Sequence of chain 7.W:
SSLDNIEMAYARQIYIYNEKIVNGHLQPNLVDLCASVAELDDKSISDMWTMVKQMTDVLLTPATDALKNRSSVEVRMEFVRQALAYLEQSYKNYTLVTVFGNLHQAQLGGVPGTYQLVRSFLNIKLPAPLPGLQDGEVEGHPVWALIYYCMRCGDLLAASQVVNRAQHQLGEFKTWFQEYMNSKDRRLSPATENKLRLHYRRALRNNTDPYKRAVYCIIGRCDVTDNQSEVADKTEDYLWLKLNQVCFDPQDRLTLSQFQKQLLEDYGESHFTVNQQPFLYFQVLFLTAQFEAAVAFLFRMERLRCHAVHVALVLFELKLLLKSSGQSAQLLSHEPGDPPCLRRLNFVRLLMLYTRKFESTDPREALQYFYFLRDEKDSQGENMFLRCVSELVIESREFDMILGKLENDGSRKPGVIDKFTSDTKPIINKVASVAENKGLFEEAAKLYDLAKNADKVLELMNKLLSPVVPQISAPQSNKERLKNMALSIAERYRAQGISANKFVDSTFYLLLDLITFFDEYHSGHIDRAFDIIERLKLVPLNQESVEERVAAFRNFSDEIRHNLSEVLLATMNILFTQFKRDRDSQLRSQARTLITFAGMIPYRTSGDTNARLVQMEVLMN

Binding-site contacts:
Ligand atom N contacts residue THR235 of chain 7.W at 3.9 Å.
Ligand atom CG2 contacts residue PHE278 of chain 7.W at 3.7 Å (hydrophobic).
Ligand atom CG2 contacts residue GLU236 of chain 7.W at 3.3 Å.
Ligand atom CG2 contacts residue HIS277 of chain 7.W at 3.3 Å.
Ligand atom CB contacts residue TYR238 of chain 7.W at 3.6 Å (hydrophobic).
Ligand atom CG contacts residue LYS234 of chain 7.W at 3.3 Å.
Ligand atom O contacts residue TYR94 of chain 7.W at 2.9 Å.
Ligand atom C contacts residue THR235 of chain 7.W at 3.6 Å.
Ligand atom CG contacts residue TYR273 of chain 7.W at 3.6 Å (hydrophobic).
Ligand atom C contacts residue ASN281 of chain 7.W at 3.8 Å.
Ligand atom N contacts residue ASN227 of chain 7.W at 3.0 Å (h-bond).
Ligand atom C contacts residue TYR94 of chain 7.W at 4.0 Å (hydrophobic).
Ligand atom C contacts residue ASN227 of chain 7.W at 3.5 Å.
Ligand atom O contacts residue THR235 of chain 7.W at 3.1 Å (h-bond).
Ligand atom N contacts residue TYR273 of chain 7.W at 3.9 Å.
Ligand atom CG2 contacts residue LEU286 of chain 7.W at 3.7 Å (hydrophobic).
Ligand atom C contacts residue THR235 of chain 7.W at 3.6 Å.
Ligand atom CD1 contacts residue TYR91 of chain 7.W at 3.9 Å (hydrophobic).
Ligand atom CA contacts residue ASN227 of chain 7.W at 3.7 Å.
Ligand atom CG1 contacts residue VAL280 of chain 7.W at 4.0 Å (hydrophobic).
Ligand atom CB contacts residue LEU286 of chain 7.W at 3.9 Å (hydrophobic).
Ligand atom O contacts residue LYS234 of chain 7.W at 3.6 Å.
Ligand atom CB contacts residue HIS277 of chain 7.W at 3.7 Å.
Ligand atom CB contacts residue ASP233 of chain 7.W at 3.0 Å.
Ligand atom O contacts residue LEU286 of chain 7.W at 3.2 Å.
Ligand atom O contacts residue THR235 of chain 7.W at 3.0 Å (h-bond).
Ligand atom O contacts residue ASN281 of chain 7.W at 2.6 Å (h-bond).
Ligand atom N contacts residue THR235 of chain 7.W at 3.5 Å (h-bond).
Ligand atom O contacts residue ASN227 of chain 7.W at 3.6 Å.
Ligand atom CG2 contacts residue ASN281 of chain 7.W at 3.6 Å.
Ligand atom CD contacts residue HIS277 of chain 7.W at 3.9 Å.
Ligand atom C contacts residue LEU286 of chain 7.W at 3.8 Å (hydrophobic).
Ligand atom CG contacts residue HIS277 of chain 7.W at 3.8 Å.
Ligand atom CG contacts residue ASP233 of chain 7.W at 3.0 Å.
Ligand atom O contacts residue HIS277 of chain 7.W at 3.4 Å.
Ligand atom CA contacts residue THR235 of chain 7.W at 3.6 Å.
Ligand atom CD contacts residue TYR273 of chain 7.W at 3.3 Å (hydrophobic).
Ligand atom CG1 contacts residue TYR94 of chain 7.W at 3.8 Å (hydrophobic).
Ligand atom CD1 contacts residue TYR94 of chain 7.W at 3.5 Å (hydrophobic).
Ligand atom C contacts residue THR235 of chain 7.W at 3.6 Å.

The protein below binds the small molecule below.
Small molecule (SMILES): CC[C@H](C)[C@H](NC(=O)[C@H](CO)NC(=O)[C@H](CCCN=C(N)N)NC(=O)[C@@H](NC(=O)[C@@H]1CCCN1C(=O)[C@@H]1CCCN1C(=O)[C@H](C)N)C(C)C)C(=O)N[C@H](C=O)Cc1ccc(O)cc1